A protein and the small-molecule ligand that binds it are described below.
Small molecule (SMILES): CSCC[C@H](NC(=O)[C@@H]1CCCN1C(=O)[C@H](CC(C)C)NC(=O)[C@H](CC(C)C)NC(=O)[C@H](CCCCN)NC(=O)[C@H](C)NC(=O)[C@H](CCCCN)NC(=O)[C@@H](N)CCCN=C(N)N)C(=O)N[C@@H](CCC(=O)O)C(=O)N[C@@H](CCC(=O)O)C(=O)N[C@@H](C)C(=O)N[C@@H](CC(C)C)C(=O)N[C@@H](CC(C)C)C(=O)N1CCC[C@H]1C=O

Binding-site contacts:
Ligand atom OE1 contacts residue ARG165 of chain 3.C at 2.9 Å (salt-bridge).
Ligand atom CD contacts residue GLN203 of chain 3.C at 3.5 Å.
Ligand atom SD contacts residue ARG165 of chain 3.C at 3.5 Å.
Ligand atom CA contacts residue PHE126 of chain 3.C at 3.9 Å (hydrophobic).
Ligand atom CB contacts residue TYR162 of chain 3.C at 3.5 Å (hydrophobic).
Ligand atom CA contacts residue SER163 of chain 3.C at 3.7 Å.
Ligand atom CD1 contacts residue GLY124 of chain 3.C at 3.9 Å.
Ligand atom CD1 contacts residue GLN203 of chain 3.C at 3.5 Å.
Ligand atom CE contacts residue ARG165 of chain 3.C at 3.8 Å.
Ligand atom O contacts residue SER163 of chain 3.C at 3.1 Å (h-bond).
Ligand atom O contacts residue VAL127 of chain 3.C at 3.5 Å.
Ligand atom CD2 contacts residue LEU161 of chain 3.C at 3.6 Å (hydrophobic).
Ligand atom C contacts residue ILE130 of chain 3.C at 3.9 Å (hydrophobic).
Ligand atom CG contacts residue TYR162 of chain 3.C at 3.9 Å (hydrophobic).
Ligand atom CA contacts residue ILE130 of chain 3.C at 3.5 Å (hydrophobic).
Ligand atom CA contacts residue LEU161 of chain 3.C at 3.5 Å (hydrophobic).
Ligand atom O contacts residue ILE130 of chain 3.C at 3.7 Å.
Ligand atom CD2 contacts residue PHE126 of chain 3.C at 3.4 Å (hydrophobic).
Ligand atom N contacts residue LEU161 of chain 3.C at 3.2 Å (h-bond).
Ligand atom O contacts residue GLY105 of chain 3.C at 3.7 Å.
Ligand atom CA contacts residue GLY105 of chain 3.C at 3.6 Å.
Ligand atom N contacts residue VAL125 of chain 3.C at 3.5 Å (h-bond).
Ligand atom CB contacts residue ILE130 of chain 3.C at 3.6 Å (hydrophobic).
Ligand atom O contacts residue GLN203 of chain 3.C at 3.5 Å (h-bond).
Ligand atom C contacts residue LEU161 of chain 3.C at 3.9 Å (hydrophobic).
Ligand atom N contacts residue SER163 of chain 3.C at 3.9 Å.
Ligand atom O contacts residue PHE126 of chain 3.C at 3.4 Å.
Ligand atom C contacts residue GLY105 of chain 3.C at 3.8 Å.
Ligand atom O contacts residue VAL127 of chain 3.C at 2.5 Å (h-bond).
Ligand atom C contacts residue VAL127 of chain 3.C at 3.7 Å (hydrophobic).
Ligand atom O contacts residue LEU161 of chain 3.C at 3.4 Å (h-bond).
Ligand atom CA contacts residue GLY105 of chain 3.C at 3.9 Å.
Ligand atom N contacts residue GLY105 of chain 3.C at 2.8 Å (h-bond).
Ligand atom O contacts residue TYR162 of chain 3.C at 3.6 Å.
Ligand atom CA contacts residue VAL125 of chain 3.C at 3.4 Å (hydrophobic).
Ligand atom CD1 contacts residue TYR162 of chain 3.C at 3.5 Å (hydrophobic).
Ligand atom CB contacts residue GLY105 of chain 3.C at 3.2 Å.
Ligand atom CB contacts residue ILE104 of chain 3.C at 3.6 Å (hydrophobic).
Ligand atom CD contacts residue ARG165 of chain 3.C at 3.8 Å.
Ligand atom CB contacts residue VAL125 of chain 3.C at 3.3 Å (hydrophobic).

Sequence of chain 3.C:
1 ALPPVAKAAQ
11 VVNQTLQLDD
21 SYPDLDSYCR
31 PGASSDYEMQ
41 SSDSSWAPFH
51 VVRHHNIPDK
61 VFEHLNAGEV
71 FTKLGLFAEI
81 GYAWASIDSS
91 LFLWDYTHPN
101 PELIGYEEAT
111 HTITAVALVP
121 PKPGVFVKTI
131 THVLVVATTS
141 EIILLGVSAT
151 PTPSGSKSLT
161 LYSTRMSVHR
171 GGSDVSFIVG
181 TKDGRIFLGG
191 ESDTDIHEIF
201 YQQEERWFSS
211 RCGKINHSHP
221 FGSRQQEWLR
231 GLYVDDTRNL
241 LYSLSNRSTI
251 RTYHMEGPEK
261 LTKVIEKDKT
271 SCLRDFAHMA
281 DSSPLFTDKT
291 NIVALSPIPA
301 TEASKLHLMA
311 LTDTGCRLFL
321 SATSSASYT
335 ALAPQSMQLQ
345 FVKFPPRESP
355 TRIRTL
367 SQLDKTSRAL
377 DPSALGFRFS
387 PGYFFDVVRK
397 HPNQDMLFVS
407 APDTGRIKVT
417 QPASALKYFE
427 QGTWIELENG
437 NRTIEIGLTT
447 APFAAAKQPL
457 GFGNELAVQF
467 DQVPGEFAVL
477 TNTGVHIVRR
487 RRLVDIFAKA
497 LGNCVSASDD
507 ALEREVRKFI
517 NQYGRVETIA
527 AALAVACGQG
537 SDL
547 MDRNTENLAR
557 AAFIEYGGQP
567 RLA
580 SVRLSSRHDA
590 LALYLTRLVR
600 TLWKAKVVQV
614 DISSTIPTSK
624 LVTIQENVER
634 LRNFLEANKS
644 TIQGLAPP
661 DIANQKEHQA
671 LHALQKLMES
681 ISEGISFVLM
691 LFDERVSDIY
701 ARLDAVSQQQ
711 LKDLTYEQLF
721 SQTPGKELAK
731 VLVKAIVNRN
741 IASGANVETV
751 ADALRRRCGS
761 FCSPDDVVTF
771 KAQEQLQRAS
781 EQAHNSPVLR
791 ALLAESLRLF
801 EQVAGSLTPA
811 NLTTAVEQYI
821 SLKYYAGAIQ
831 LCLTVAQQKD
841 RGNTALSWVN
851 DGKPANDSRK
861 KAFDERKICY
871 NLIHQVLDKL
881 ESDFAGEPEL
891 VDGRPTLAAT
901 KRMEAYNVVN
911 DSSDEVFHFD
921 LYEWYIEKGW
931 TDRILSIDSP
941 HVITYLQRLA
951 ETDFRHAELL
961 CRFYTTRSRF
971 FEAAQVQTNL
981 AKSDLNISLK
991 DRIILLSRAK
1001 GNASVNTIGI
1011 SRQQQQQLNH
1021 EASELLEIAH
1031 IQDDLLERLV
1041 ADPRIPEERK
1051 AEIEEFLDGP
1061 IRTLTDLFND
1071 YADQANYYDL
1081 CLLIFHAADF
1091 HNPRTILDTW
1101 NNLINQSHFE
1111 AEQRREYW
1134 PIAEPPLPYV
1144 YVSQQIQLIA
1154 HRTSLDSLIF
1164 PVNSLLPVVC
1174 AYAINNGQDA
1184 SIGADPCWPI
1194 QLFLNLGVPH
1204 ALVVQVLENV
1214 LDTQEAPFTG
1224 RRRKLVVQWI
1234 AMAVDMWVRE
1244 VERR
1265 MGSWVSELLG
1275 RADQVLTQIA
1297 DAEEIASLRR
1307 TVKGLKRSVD